Binding-site contacts:
Ligand atom O5 contacts residue ILE292 of chain 1.G at 3.4 Å.
Ligand atom C7 contacts residue ASN271 of chain 1.G at 3.4 Å.
Ligand atom C8 contacts residue VAL410 of chain 1.G at 4.4 Å (hydrophobic).
Ligand atom C6 contacts residue ILE292 of chain 1.G at 4.4 Å (hydrophobic).
Ligand atom C2 contacts residue ASN271 of chain 1.G at 2.4 Å.
Ligand atom O6 contacts residue ILE292 of chain 1.G at 3.4 Å.
Ligand atom O6 contacts residue THR273 of chain 1.G at 4.4 Å.
Ligand atom C2 contacts residue ILE292 of chain 1.G at 4.3 Å (hydrophobic).
Ligand atom O7 contacts residue PHE64 of chain 1.I at 3.3 Å.
Ligand atom C4 contacts residue ASN271 of chain 1.G at 4.2 Å.
Ligand atom O6 contacts residue ASN271 of chain 1.G at 4.4 Å.
Ligand atom O5 contacts residue ASN271 of chain 1.G at 2.3 Å (h-bond).
Ligand atom N2 contacts residue ASN271 of chain 1.G at 2.9 Å (h-bond).
Ligand atom O7 contacts residue ASN271 of chain 1.G at 3.5 Å (h-bond).
Ligand atom C3 contacts residue ASN271 of chain 1.G at 3.8 Å.
Ligand atom C5 contacts residue ASN271 of chain 1.G at 3.6 Å.
Ligand atom C5 contacts residue ILE292 of chain 1.G at 4.4 Å (hydrophobic).
Ligand atom C1 contacts residue ASN271 of chain 1.G at 1.4 Å.
Ligand atom C7 contacts residue PHE64 of chain 1.I at 4.5 Å (hydrophobic).
Ligand atom C1 contacts residue ILE292 of chain 1.G at 3.9 Å (hydrophobic).

A small-molecule ligand and the protein it binds are described below.
Small molecule (SMILES): CC(=O)N[C@H]1[C@H](O[C@H]2[C@H](O)[C@@H](NC(C)=O)CO[C@@H]2CO)O[C@H](CO)[C@@H](O)[C@@H]1O

Sequence of chain 1.I:
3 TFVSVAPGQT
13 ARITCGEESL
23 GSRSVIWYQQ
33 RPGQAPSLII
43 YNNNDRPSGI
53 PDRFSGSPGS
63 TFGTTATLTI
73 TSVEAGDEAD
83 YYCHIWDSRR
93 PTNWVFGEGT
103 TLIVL

Sequence of chain 1.G:
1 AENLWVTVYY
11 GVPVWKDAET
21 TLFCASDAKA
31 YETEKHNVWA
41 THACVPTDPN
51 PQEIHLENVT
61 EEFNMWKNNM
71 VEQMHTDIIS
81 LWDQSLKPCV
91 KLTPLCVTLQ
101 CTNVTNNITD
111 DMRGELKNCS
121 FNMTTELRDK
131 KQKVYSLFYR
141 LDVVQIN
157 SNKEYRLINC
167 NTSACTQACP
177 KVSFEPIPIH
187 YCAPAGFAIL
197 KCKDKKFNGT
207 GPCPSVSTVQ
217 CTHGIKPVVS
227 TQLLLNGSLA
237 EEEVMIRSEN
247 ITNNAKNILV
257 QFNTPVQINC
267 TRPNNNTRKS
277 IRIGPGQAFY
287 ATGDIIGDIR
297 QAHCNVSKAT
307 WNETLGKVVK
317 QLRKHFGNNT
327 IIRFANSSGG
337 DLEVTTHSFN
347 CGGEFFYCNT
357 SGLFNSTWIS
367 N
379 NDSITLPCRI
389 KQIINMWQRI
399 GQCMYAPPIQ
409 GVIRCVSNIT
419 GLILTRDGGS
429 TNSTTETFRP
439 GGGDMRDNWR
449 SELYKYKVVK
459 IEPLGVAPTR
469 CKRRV